Binding-site contacts:
Ligand atom C8 contacts residue THR156 of chain 30.E at 3.7 Å.
Ligand atom C3 contacts residue THR156 of chain 30.E at 4.4 Å.
Ligand atom N2 contacts residue ASN154 of chain 30.E at 4.0 Å.
Ligand atom C7 contacts residue ASN154 of chain 30.E at 3.7 Å.
Ligand atom C1 contacts residue ASN154 of chain 30.E at 3.1 Å.
Ligand atom O6 contacts residue MET151 of chain 30.E at 3.5 Å.
Ligand atom O5 contacts residue MET151 of chain 30.E at 4.2 Å.
Ligand atom O7 contacts residue THR156 of chain 30.E at 4.5 Å.
Ligand atom C7 contacts residue THR156 of chain 30.E at 3.6 Å.
Ligand atom N2 contacts residue THR156 of chain 30.E at 3.2 Å.
Ligand atom C2 contacts residue THR156 of chain 30.E at 3.9 Å.
Ligand atom O7 contacts residue ASN154 of chain 30.E at 3.2 Å (h-bond).
Ligand atom C2 contacts residue ASN154 of chain 30.E at 4.1 Å.
Ligand atom C8 contacts residue ASN154 of chain 30.E at 4.5 Å.
Ligand atom O5 contacts residue ASN154 of chain 30.E at 3.8 Å.
Ligand atom C1 contacts residue THR156 of chain 30.E at 3.6 Å.

Sequence of chain 30.E:
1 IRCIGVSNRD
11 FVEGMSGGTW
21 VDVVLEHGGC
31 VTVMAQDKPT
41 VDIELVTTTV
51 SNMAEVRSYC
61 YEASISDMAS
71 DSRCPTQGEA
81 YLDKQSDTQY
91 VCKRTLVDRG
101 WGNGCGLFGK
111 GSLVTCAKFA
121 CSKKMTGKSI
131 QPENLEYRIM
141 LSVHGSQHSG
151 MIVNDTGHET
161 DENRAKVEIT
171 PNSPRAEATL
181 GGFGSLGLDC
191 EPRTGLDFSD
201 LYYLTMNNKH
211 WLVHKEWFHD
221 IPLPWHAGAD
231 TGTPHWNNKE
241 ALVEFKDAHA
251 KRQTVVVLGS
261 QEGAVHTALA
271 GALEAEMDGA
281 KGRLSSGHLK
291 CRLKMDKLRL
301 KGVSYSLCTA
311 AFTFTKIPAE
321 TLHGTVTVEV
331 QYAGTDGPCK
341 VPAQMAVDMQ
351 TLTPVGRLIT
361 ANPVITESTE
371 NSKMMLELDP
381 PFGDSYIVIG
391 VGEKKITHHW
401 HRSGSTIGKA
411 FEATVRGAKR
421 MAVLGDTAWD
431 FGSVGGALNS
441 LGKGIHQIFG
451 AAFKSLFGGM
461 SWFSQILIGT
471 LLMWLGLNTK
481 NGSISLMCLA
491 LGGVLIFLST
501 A

This small molecule binds to this protein.
Small molecule (SMILES): CC(=O)N[C@H]1[C@H](O[C@H]2[C@H](O)[C@@H](NC(C)=O)CO[C@@H]2CO)O[C@H](CO)[C@@H](O)[C@@H]1O